Binding-site contacts:
Ligand atom C5 contacts residue ILE324 of chain 1.E at 4.3 Å (hydrophobic).
Ligand atom O5 contacts residue ASN303 of chain 1.E at 2.5 Å (h-bond).
Ligand atom C1 contacts residue ILE324 of chain 1.E at 4.1 Å (hydrophobic).
Ligand atom C3 contacts residue ASN303 of chain 1.E at 3.9 Å.
Ligand atom C2 contacts residue ASN303 of chain 1.E at 2.5 Å.
Ligand atom C4 contacts residue ASN303 of chain 1.E at 4.4 Å.
Ligand atom C6 contacts residue ILE324 of chain 1.E at 4.4 Å (hydrophobic).
Ligand atom C7 contacts residue ASN303 of chain 1.E at 3.3 Å.
Ligand atom O5 contacts residue ILE324 of chain 1.E at 3.6 Å.
Ligand atom C1 contacts residue ASN303 of chain 1.E at 1.5 Å.
Ligand atom N2 contacts residue ASN303 of chain 1.E at 3.0 Å (h-bond).
Ligand atom O7 contacts residue ASN303 of chain 1.E at 3.3 Å (h-bond).
Ligand atom C5 contacts residue ASN303 of chain 1.E at 3.9 Å.
Ligand atom C8 contacts residue VAL442 of chain 1.E at 3.6 Å (hydrophobic).
Ligand atom C8 contacts residue ASN303 of chain 1.E at 4.2 Å.

The protein below binds the small molecule below.
Small molecule (SMILES): CC(=O)N[C@@H]1[C@@H](O)[C@H](O)[C@@H](CO)O[C@H]1O

Sequence of chain 1.E:
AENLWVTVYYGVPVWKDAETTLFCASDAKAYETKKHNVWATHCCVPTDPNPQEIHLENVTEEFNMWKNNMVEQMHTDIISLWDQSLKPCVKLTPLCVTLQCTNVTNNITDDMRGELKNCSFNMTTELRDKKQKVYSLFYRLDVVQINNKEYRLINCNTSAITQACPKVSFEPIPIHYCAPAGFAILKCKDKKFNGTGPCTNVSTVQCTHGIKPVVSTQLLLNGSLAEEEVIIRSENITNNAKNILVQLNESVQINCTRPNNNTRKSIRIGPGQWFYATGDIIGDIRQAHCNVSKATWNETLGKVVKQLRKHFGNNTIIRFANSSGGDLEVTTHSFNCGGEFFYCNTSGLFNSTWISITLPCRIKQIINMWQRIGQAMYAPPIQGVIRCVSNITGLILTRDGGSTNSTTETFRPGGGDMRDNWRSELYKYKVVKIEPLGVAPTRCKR